Sequence of chain 1.A:
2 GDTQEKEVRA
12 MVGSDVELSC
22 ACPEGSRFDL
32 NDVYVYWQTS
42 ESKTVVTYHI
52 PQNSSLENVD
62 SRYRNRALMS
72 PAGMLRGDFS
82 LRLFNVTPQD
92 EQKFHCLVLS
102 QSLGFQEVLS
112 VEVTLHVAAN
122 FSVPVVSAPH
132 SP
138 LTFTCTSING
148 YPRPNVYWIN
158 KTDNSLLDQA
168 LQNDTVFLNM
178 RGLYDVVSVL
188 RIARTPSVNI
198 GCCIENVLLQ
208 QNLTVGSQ

Binding-site contacts:
Ligand atom O6 contacts residue THR159 of chain 1.A at 4.4 Å.
Ligand atom C1 contacts residue ASP160 of chain 1.A at 3.3 Å.
Ligand atom C5 contacts residue ASP160 of chain 1.A at 3.8 Å.
Ligand atom O5 contacts residue ASN157 of chain 1.A at 2.4 Å (h-bond).
Ligand atom C5 contacts residue THR159 of chain 1.A at 3.7 Å.
Ligand atom O5 contacts residue THR159 of chain 1.A at 4.0 Å.
Ligand atom C3 contacts residue ASN157 of chain 1.A at 3.8 Å.
Ligand atom C8 contacts residue THR192 of chain 1.A at 4.2 Å.
Ligand atom C1 contacts residue THR159 of chain 1.A at 4.0 Å.
Ligand atom O3 contacts residue THR192 of chain 1.A at 4.3 Å.
Ligand atom C6 contacts residue THR159 of chain 1.A at 4.0 Å.
Ligand atom C6 contacts residue ASP160 of chain 1.A at 3.9 Å.
Ligand atom C7 contacts residue ASN157 of chain 1.A at 3.4 Å.
Ligand atom O7 contacts residue ASN157 of chain 1.A at 3.6 Å (h-bond).
Ligand atom C1 contacts residue ASN157 of chain 1.A at 1.4 Å.
Ligand atom C5 contacts residue ASN157 of chain 1.A at 3.7 Å.
Ligand atom C8 contacts residue ILE197 of chain 1.A at 4.2 Å (hydrophobic).
Ligand atom C2 contacts residue ASN157 of chain 1.A at 2.5 Å.
Ligand atom N2 contacts residue ASN157 of chain 1.A at 2.9 Å (h-bond).
Ligand atom O5 contacts residue ASP160 of chain 1.A at 2.7 Å (salt-bridge).
Ligand atom C4 contacts residue ASN157 of chain 1.A at 4.2 Å.

The protein below binds the small molecule below.
Small molecule (SMILES): CC(=O)N[C@H]1[C@H](O[C@H]2[C@H](O)[C@@H](NC(C)=O)CO[C@@H]2CO)O[C@H](CO)[C@@H](O)[C@@H]1O